A protein and the small-molecule ligand that binds it are described below.
Small molecule (SMILES): CC(=O)N[C@@H]1[C@@H](O)[C@H](O)[C@@H](CO)O[C@H]1O

Sequence of chain 1.A:
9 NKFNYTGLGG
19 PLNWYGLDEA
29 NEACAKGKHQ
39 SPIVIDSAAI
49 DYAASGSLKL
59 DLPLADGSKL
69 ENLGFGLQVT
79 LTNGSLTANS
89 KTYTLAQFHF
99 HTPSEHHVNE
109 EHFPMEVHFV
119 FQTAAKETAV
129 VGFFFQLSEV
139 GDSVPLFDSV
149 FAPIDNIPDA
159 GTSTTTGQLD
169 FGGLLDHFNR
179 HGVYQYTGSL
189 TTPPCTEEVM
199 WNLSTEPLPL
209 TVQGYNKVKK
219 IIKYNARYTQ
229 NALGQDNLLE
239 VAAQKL

Binding-site contacts:
Ligand atom C2 contacts residue ASN81 of chain 1.A at 2.3 Å.
Ligand atom C7 contacts residue ALA63 of chain 1.A at 4.4 Å (hydrophobic).
Ligand atom O7 contacts residue ASN81 of chain 1.A at 3.8 Å.
Ligand atom O5 contacts residue ASN81 of chain 1.A at 2.4 Å (h-bond).
Ligand atom C1 contacts residue ASN81 of chain 1.A at 1.5 Å.
Ligand atom O3 contacts residue ASP64 of chain 1.A at 3.9 Å.
Ligand atom C5 contacts residue ASN81 of chain 1.A at 3.7 Å.
Ligand atom O7 contacts residue LEU62 of chain 1.A at 4.2 Å.
Ligand atom O7 contacts residue ASP64 of chain 1.A at 3.1 Å (salt-bridge).
Ligand atom C8 contacts residue ASP64 of chain 1.A at 4.1 Å.
Ligand atom C4 contacts residue ASN81 of chain 1.A at 4.1 Å.
Ligand atom N2 contacts residue ASN81 of chain 1.A at 2.9 Å (h-bond).
Ligand atom O3 contacts residue ASN81 of chain 1.A at 4.5 Å.
Ligand atom C3 contacts residue ASN81 of chain 1.A at 3.7 Å.
Ligand atom O6 contacts residue ASN81 of chain 1.A at 4.5 Å.
Ligand atom O7 contacts residue ALA63 of chain 1.A at 3.3 Å.
Ligand atom C7 contacts residue ASN81 of chain 1.A at 3.7 Å.
Ligand atom C7 contacts residue ASP64 of chain 1.A at 4.0 Å.